Binding-site contacts:
Ligand atom C6 contacts residue THR271 of chain 1.A at 4.1 Å.
Ligand atom N2 contacts residue ASN269 of chain 1.A at 3.0 Å (h-bond).
Ligand atom C3 contacts residue ASN269 of chain 1.A at 3.9 Å.
Ligand atom O6 contacts residue THR271 of chain 1.A at 3.2 Å (h-bond).
Ligand atom C1 contacts residue THR271 of chain 1.A at 4.2 Å.
Ligand atom C2 contacts residue ASN269 of chain 1.A at 2.6 Å.
Ligand atom C4 contacts residue ASN269 of chain 1.A at 4.3 Å.
Ligand atom O7 contacts residue ASN269 of chain 1.A at 3.6 Å.
Ligand atom O5 contacts residue ASN272 of chain 1.A at 3.9 Å.
Ligand atom O5 contacts residue ASN269 of chain 1.A at 2.4 Å (h-bond).
Ligand atom C5 contacts residue ASN269 of chain 1.A at 3.8 Å.
Ligand atom C1 contacts residue ASN269 of chain 1.A at 1.5 Å.
Ligand atom O5 contacts residue THR271 of chain 1.A at 3.8 Å.
Ligand atom C5 contacts residue THR271 of chain 1.A at 3.9 Å.
Ligand atom O6 contacts residue ASN272 of chain 1.A at 3.8 Å.
Ligand atom C7 contacts residue ASN269 of chain 1.A at 3.5 Å.

The small molecule below binds the protein below.
Small molecule (SMILES): CC(=O)N[C@@H]1[C@@H](O)[C@H](O)[C@@H](CO)O[C@H]1O

Sequence of chain 1.A:
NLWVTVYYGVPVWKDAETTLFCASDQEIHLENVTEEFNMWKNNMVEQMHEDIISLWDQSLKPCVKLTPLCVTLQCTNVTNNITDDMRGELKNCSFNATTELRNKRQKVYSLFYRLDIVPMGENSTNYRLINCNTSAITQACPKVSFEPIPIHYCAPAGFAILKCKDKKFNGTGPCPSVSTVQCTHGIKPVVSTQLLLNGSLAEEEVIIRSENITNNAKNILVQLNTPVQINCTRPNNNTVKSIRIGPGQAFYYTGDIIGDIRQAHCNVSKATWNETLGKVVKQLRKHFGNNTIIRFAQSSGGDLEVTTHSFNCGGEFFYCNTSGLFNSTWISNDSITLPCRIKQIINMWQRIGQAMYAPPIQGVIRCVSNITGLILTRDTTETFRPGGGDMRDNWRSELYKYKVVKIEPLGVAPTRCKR